Sequence of chain 1.D:
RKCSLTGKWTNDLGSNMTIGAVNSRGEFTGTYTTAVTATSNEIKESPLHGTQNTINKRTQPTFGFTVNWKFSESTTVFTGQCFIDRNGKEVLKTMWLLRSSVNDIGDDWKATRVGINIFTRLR

The small molecule below binds the protein below.
Small molecule (SMILES): CC(=O)N[C@@H]1[C@@H](O)[C@H](O)[C@@H](CO)O[C@H]1O

Binding-site contacts:
Ligand atom C8 contacts residue THR35 of chain 1.D at 4.2 Å.
Ligand atom C7 contacts residue ASN17 of chain 1.D at 3.3 Å.
Ligand atom C3 contacts residue ASN17 of chain 1.D at 3.8 Å.
Ligand atom N2 contacts residue ASN17 of chain 1.D at 2.8 Å (h-bond).
Ligand atom C8 contacts residue THR34 of chain 1.D at 3.9 Å.
Ligand atom C4 contacts residue ASN17 of chain 1.D at 4.3 Å.
Ligand atom O5 contacts residue ASN17 of chain 1.D at 2.5 Å (h-bond).
Ligand atom O7 contacts residue THR34 of chain 1.D at 3.7 Å.
Ligand atom C2 contacts residue GLY15 of chain 1.D at 4.5 Å.
Ligand atom O6 contacts residue LYS9 of chain 1.D at 3.5 Å (salt-bridge).
Ligand atom C8 contacts residue SER16 of chain 1.D at 4.3 Å.
Ligand atom C7 contacts residue THR34 of chain 1.D at 4.3 Å.
Ligand atom C7 contacts residue GLY15 of chain 1.D at 3.8 Å.
Ligand atom N2 contacts residue GLY15 of chain 1.D at 3.4 Å (h-bond).
Ligand atom C2 contacts residue ASN17 of chain 1.D at 2.5 Å.
Ligand atom C8 contacts residue ASN17 of chain 1.D at 4.3 Å.
Ligand atom O7 contacts residue ASN17 of chain 1.D at 3.5 Å (h-bond).
Ligand atom C5 contacts residue ASN17 of chain 1.D at 3.8 Å.
Ligand atom O6 contacts residue LEU123 of chain 1.D at 4.3 Å.
Ligand atom C8 contacts residue ALA36 of chain 1.D at 3.8 Å (hydrophobic).
Ligand atom C1 contacts residue ASN17 of chain 1.D at 1.4 Å.
Ligand atom C8 contacts residue GLY15 of chain 1.D at 3.3 Å.
Ligand atom O5 contacts residue LYS9 of chain 1.D at 4.1 Å.
Ligand atom O5 contacts residue LEU123 of chain 1.D at 4.4 Å.